Sequence of chain 1.C:
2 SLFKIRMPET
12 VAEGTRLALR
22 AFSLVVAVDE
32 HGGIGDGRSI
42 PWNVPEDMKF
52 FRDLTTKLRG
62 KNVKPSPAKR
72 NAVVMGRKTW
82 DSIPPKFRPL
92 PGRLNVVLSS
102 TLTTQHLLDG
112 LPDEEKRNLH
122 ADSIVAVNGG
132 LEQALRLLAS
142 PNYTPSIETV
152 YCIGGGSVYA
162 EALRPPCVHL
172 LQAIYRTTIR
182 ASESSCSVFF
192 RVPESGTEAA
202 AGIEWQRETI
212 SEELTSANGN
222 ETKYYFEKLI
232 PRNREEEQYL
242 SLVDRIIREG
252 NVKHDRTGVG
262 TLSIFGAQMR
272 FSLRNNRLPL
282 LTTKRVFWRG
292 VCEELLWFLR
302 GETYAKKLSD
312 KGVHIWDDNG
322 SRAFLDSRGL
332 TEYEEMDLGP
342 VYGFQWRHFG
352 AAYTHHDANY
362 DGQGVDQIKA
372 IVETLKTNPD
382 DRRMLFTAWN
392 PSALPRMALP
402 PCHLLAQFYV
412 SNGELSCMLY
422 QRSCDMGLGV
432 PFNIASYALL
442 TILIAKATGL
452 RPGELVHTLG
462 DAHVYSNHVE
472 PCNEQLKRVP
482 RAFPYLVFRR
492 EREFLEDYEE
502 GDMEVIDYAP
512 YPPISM

Binding-site contacts:
Ligand atom N7 contacts residue VAL27 of chain 1.C at 3.1 Å (h-bond).
Ligand atom N3 contacts residue PHE52 of chain 1.C at 3.7 Å.
Ligand atom N3 contacts residue VAL27 of chain 1.C at 3.5 Å.
Ligand atom N3 contacts residue ALA28 of chain 1.C at 3.8 Å.
Ligand atom C15 contacts residue ILE41 of chain 1.C at 3.9 Å (hydrophobic).
Ligand atom C9 contacts residue ASP48 of chain 1.C at 3.6 Å.
Ligand atom C16 contacts residue ILE154 of chain 1.C at 3.7 Å (hydrophobic).
Ligand atom N8 contacts residue TYR160 of chain 1.C at 3.6 Å.
Ligand atom N7 contacts residue VAL26 of chain 1.C at 3.9 Å.
Ligand atom C13 contacts residue ILE154 of chain 1.C at 4.0 Å (hydrophobic).
Ligand atom N7 contacts residue ALA28 of chain 1.C at 3.5 Å (h-bond).
Ligand atom N8 contacts residue VAL26 of chain 1.C at 3.1 Å (h-bond).
Ligand atom C6 contacts residue ASP48 of chain 1.C at 3.4 Å.
Ligand atom C14 contacts residue THR80 of chain 1.C at 4.0 Å.
Ligand atom C2 contacts residue ALA28 of chain 1.C at 3.7 Å (hydrophobic).
Ligand atom C15 contacts residue THR80 of chain 1.C at 3.8 Å.
Ligand atom N5 contacts residue PHE52 of chain 1.C at 3.7 Å.
Ligand atom C4 contacts residue PHE52 of chain 1.C at 3.5 Å (hydrophobic).
Ligand atom C15 contacts residue ILE154 of chain 1.C at 3.9 Å (hydrophobic).
Ligand atom C13 contacts residue PHE52 of chain 1.C at 3.8 Å (hydrophobic).
Ligand atom CL17 contacts residue THR80 of chain 1.C at 3.5 Å.
Ligand atom C2 contacts residue ASP48 of chain 1.C at 3.5 Å.
Ligand atom N8 contacts residue PHE52 of chain 1.C at 3.6 Å.
Ligand atom C16 contacts residue ILE41 of chain 1.C at 3.7 Å (hydrophobic).
Ligand atom C4 contacts residue VAL26 of chain 1.C at 3.8 Å (hydrophobic).
Ligand atom N1 contacts residue ALA28 of chain 1.C at 3.6 Å.
Ligand atom C10 contacts residue ASP48 of chain 1.C at 3.4 Å.
Ligand atom C2 contacts residue PHE52 of chain 1.C at 4.1 Å (hydrophobic).
Ligand atom N1 contacts residue ASP48 of chain 1.C at 2.6 Å (salt-bridge).
Ligand atom C12 contacts residue PHE52 of chain 1.C at 3.5 Å (hydrophobic).
Ligand atom N7 contacts residue THR178 of chain 1.C at 3.7 Å.
Ligand atom C9 contacts residue PHE52 of chain 1.C at 3.5 Å (hydrophobic).
Ligand atom CL17 contacts residue ILE84 of chain 1.C at 3.5 Å.
Ligand atom N3 contacts residue VAL26 of chain 1.C at 3.6 Å (h-bond).
Ligand atom N7 contacts residue ASP48 of chain 1.C at 3.2 Å (salt-bridge).
Ligand atom C10 contacts residue ALA28 of chain 1.C at 3.9 Å (hydrophobic).
Ligand atom N8 contacts residue ILE154 of chain 1.C at 2.9 Å (h-bond).
Ligand atom C2 contacts residue VAL27 of chain 1.C at 3.7 Å (hydrophobic).
Ligand atom C4 contacts residue ILE154 of chain 1.C at 4.1 Å (hydrophobic).
Ligand atom C11 contacts residue PHE52 of chain 1.C at 4.1 Å (hydrophobic).

The small molecule below binds the protein below.
Small molecule (SMILES): CC1(C)N=C(N)N=C(N)N1c1ccc(Cl)cc1